Binding-site contacts:
Ligand atom C33 contacts residue MET108 of chain 1.A at 3.7 Å (hydrophobic).
Ligand atom N2 contacts residue GLU73 of chain 1.A at 2.8 Å (salt-bridge).
Ligand atom C46 contacts residue GLU109 of chain 1.A at 3.8 Å.
Ligand atom C33 contacts residue LYS55 of chain 1.A at 3.7 Å.
Ligand atom C1 contacts residue ILE86 of chain 1.A at 3.8 Å (hydrophobic).
Ligand atom C24 contacts residue ASP169 of chain 1.A at 3.5 Å.
Ligand atom C33 contacts residue ALA53 of chain 1.A at 3.5 Å (hydrophobic).
Ligand atom C46 contacts residue MET111 of chain 1.A at 3.7 Å (hydrophobic).
Ligand atom C10 contacts residue ASP169 of chain 1.A at 3.7 Å.
Ligand atom N2 contacts residue ASP169 of chain 1.A at 3.7 Å.
Ligand atom N12 contacts residue ASP169 of chain 1.A at 3.6 Å.
Ligand atom C1 contacts residue ASP169 of chain 1.A at 3.3 Å.
Ligand atom C7 contacts residue PHE170 of chain 1.A at 3.5 Å (hydrophobic).
Ligand atom C1 contacts residue GLU73 of chain 1.A at 3.3 Å.
Ligand atom C14 contacts residue ILE86 of chain 1.A at 3.7 Å (hydrophobic).
Ligand atom O47 contacts residue MET111 of chain 1.A at 2.8 Å (h-bond).
Ligand atom N11 contacts residue ASP169 of chain 1.A at 3.5 Å.
Ligand atom C42 contacts residue PHE170 of chain 1.A at 3.6 Å (hydrophobic).
Ligand atom C48 contacts residue MET111 of chain 1.A at 3.7 Å (hydrophobic).
Ligand atom N9 contacts residue ASP169 of chain 1.A at 3.7 Å.
Ligand atom O1 contacts residue LEU168 of chain 1.A at 3.3 Å.
Ligand atom O1 contacts residue ASP169 of chain 1.A at 2.9 Å (salt-bridge).
Ligand atom C4 contacts residue ILE86 of chain 1.A at 3.7 Å (hydrophobic).
Ligand atom C32 contacts residue LYS55 of chain 1.A at 3.7 Å.
Ligand atom C33 contacts residue LEU106 of chain 1.A at 3.6 Å (hydrophobic).
Ligand atom O41 contacts residue VAL40 of chain 1.A at 3.6 Å.
Ligand atom C34 contacts residue MET108 of chain 1.A at 3.7 Å (hydrophobic).
Ligand atom C8 contacts residue ASP169 of chain 1.A at 3.5 Å.
Ligand atom C25 contacts residue GLN37 of chain 1.A at 3.8 Å.
Ligand atom O1 contacts residue ILE86 of chain 1.A at 3.5 Å.
Ligand atom C14 contacts residue ASP169 of chain 1.A at 3.8 Å.
Ligand atom C32 contacts residue LEU106 of chain 1.A at 3.7 Å (hydrophobic).
Ligand atom C24 contacts residue GLU73 of chain 1.A at 3.6 Å.
Ligand atom N9 contacts residue GLU73 of chain 1.A at 2.8 Å (salt-bridge).
Ligand atom C25 contacts residue ARG69 of chain 1.A at 3.5 Å.
Ligand atom C45 contacts residue MET108 of chain 1.A at 3.8 Å (hydrophobic).
Ligand atom O47 contacts residue LEU110 of chain 1.A at 3.6 Å.
Ligand atom C20 contacts residue LEU76 of chain 1.A at 3.7 Å (hydrophobic).
Ligand atom C17 contacts residue LEU142 of chain 1.A at 3.7 Å (hydrophobic).
Ligand atom C31 contacts residue ILE86 of chain 1.A at 3.6 Å (hydrophobic).

Sequence of chain 1.A:
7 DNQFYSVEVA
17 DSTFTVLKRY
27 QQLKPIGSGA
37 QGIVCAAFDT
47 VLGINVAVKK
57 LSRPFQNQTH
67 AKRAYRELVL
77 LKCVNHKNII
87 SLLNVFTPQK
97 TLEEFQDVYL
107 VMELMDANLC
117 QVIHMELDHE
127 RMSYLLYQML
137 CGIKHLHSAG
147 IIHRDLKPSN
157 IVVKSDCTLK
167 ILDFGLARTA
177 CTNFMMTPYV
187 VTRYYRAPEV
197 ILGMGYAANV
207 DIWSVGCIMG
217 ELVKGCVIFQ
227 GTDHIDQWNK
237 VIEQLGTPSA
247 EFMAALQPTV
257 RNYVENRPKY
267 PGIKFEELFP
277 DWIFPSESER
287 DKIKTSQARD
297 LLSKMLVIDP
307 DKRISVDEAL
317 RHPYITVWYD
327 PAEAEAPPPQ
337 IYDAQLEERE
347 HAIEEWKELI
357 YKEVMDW

This small molecule binds to this protein.
Small molecule (SMILES): Cc1ccc(-n2nc(C(C)(C)C)cc2NC(=O)Nc2ccc(OCCN3CCOCC3)c3ccccc23)cc1